Binding-site contacts:
Ligand atom C8 contacts residue ASN392 of chain 1.A at 4.0 Å.
Ligand atom C7 contacts residue ASN392 of chain 1.A at 3.3 Å.
Ligand atom C8 contacts residue SER391 of chain 1.A at 3.7 Å.
Ligand atom C4 contacts residue ASN392 of chain 1.A at 4.2 Å.
Ligand atom O6 contacts residue LEU366 of chain 1.A at 3.7 Å.
Ligand atom C5 contacts residue LEU366 of chain 1.A at 4.1 Å (hydrophobic).
Ligand atom O7 contacts residue ASN392 of chain 1.A at 3.7 Å.
Ligand atom C5 contacts residue ASN392 of chain 1.A at 3.7 Å.
Ligand atom C1 contacts residue LEU366 of chain 1.A at 4.1 Å (hydrophobic).
Ligand atom C1 contacts residue ASN392 of chain 1.A at 1.4 Å.
Ligand atom C3 contacts residue ASN392 of chain 1.A at 3.8 Å.
Ligand atom O5 contacts residue LEU366 of chain 1.A at 3.4 Å.
Ligand atom C2 contacts residue ASN392 of chain 1.A at 2.4 Å.
Ligand atom C6 contacts residue LEU366 of chain 1.A at 4.0 Å (hydrophobic).
Ligand atom O5 contacts residue ASN392 of chain 1.A at 2.4 Å (h-bond).
Ligand atom N2 contacts residue ASN392 of chain 1.A at 2.9 Å (h-bond).

A small-molecule ligand and the protein it binds are described below.
Small molecule (SMILES): CC(=O)N[C@H]1[C@H](O[C@H]2[C@H](O[C@@H]3O[C@@H](C)[C@@H](O)[C@@H](O)[C@@H]3O)[C@@H](NC(C)=O)CO[C@@H]2CO)O[C@H](CO)[C@@H](O)[C@@H]1O

Sequence of chain 1.A:
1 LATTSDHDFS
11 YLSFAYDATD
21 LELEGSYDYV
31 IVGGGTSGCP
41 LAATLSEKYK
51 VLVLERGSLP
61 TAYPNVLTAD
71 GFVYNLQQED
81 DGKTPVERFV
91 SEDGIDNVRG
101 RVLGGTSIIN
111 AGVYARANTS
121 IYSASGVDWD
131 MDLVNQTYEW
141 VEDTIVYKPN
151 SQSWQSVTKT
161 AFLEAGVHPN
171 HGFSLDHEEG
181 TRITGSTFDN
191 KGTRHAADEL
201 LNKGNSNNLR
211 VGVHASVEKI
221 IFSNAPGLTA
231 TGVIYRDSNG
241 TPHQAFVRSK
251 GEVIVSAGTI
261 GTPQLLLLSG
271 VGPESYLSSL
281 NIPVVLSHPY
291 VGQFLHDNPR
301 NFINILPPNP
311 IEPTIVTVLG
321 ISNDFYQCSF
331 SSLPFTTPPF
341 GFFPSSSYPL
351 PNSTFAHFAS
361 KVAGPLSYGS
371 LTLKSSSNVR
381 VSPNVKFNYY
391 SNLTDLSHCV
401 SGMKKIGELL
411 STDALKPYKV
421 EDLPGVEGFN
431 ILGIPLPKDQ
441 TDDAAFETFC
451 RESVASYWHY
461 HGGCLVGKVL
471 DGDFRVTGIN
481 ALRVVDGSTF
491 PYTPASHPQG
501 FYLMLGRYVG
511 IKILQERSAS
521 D